This protein binds this small molecule.
Small molecule (SMILES): CC[C@H](C)[C@@H](C=O)NC(=O)[C@H](CO)NC(=O)[C@H](CCCCN)NC(=O)[C@@H](N)C(C)C

Sequence of chain 14.A:
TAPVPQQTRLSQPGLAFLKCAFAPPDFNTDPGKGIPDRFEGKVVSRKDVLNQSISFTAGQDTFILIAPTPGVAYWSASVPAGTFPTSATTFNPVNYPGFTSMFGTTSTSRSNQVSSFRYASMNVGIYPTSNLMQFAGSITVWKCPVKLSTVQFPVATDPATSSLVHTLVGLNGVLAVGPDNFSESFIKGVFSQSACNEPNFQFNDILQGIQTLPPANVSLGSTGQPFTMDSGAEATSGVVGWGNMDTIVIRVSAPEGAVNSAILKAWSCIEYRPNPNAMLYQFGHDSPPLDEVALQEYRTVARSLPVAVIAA

Binding-site contacts:
Ligand atom CD1 contacts residue THR349 of chain 14.A at 4.3 Å.
Ligand atom CG2 contacts residue PHE71 of chain 14.A at 4.0 Å (hydrophobic).